Binding-site contacts:
Ligand atom P contacts residue ARG34 of chain 1.A at 3.6 Å.
Ligand atom CG contacts residue PHE56 of chain 1.A at 3.7 Å (hydrophobic).
Ligand atom O1P contacts residue SER44 of chain 1.A at 2.6 Å (h-bond).
Ligand atom CG contacts residue LEU68 of chain 1.A at 3.6 Å (hydrophobic).
Ligand atom O1P contacts residue SER36 of chain 1.A at 2.8 Å (h-bond).
Ligand atom ND2 contacts residue LYS57 of chain 1.A at 2.8 Å (salt-bridge).
Ligand atom OD1 contacts residue LYS57 of chain 1.A at 2.9 Å (salt-bridge).
Ligand atom CAH contacts residue LYS57 of chain 1.A at 3.0 Å.
Ligand atom OH contacts residue SER38 of chain 1.A at 3.7 Å.
Ligand atom CZ contacts residue ARG15 of chain 1.A at 3.6 Å.
Ligand atom CD2 contacts residue HIS55 of chain 1.A at 3.8 Å.
Ligand atom CD2 contacts residue LYS57 of chain 1.A at 3.6 Å.
Ligand atom CB contacts residue HIS55 of chain 1.A at 3.7 Å.
Ligand atom O3P contacts residue SER38 of chain 1.A at 2.9 Å (h-bond).
Ligand atom CA contacts residue TRP69 of chain 1.A at 3.4 Å (hydrophobic).
Ligand atom CD contacts residue GLN54 of chain 1.A at 3.7 Å.
Ligand atom CG contacts residue LYS57 of chain 1.A at 3.6 Å.
Ligand atom O contacts residue TRP69 of chain 1.A at 3.6 Å.
Ligand atom CA contacts residue HIS55 of chain 1.A at 3.3 Å.
Ligand atom P contacts residue SER36 of chain 1.A at 3.7 Å.
Ligand atom CB contacts residue PHE56 of chain 1.A at 3.3 Å (hydrophobic).
Ligand atom CE contacts residue IPA1 of chain 1.F at 3.7 Å.
Ligand atom O2P contacts residue ARG15 of chain 1.A at 3.0 Å (salt-bridge).
Ligand atom O1P contacts residue ARG34 of chain 1.A at 3.1 Å (salt-bridge).
Ligand atom O2P contacts residue ARG34 of chain 1.A at 2.6 Å (salt-bridge).
Ligand atom O3P contacts residue SER36 of chain 1.A at 3.7 Å.
Ligand atom CB contacts residue LEU68 of chain 1.A at 3.5 Å (hydrophobic).
Ligand atom OD1 contacts residue PHE56 of chain 1.A at 3.4 Å.
Ligand atom CG contacts residue GLN54 of chain 1.A at 3.5 Å.
Ligand atom CB contacts residue TRP69 of chain 1.A at 3.7 Å (hydrophobic).
Ligand atom P contacts residue SER38 of chain 1.A at 3.7 Å.
Ligand atom O contacts residue ARG15 of chain 1.A at 3.0 Å (salt-bridge).
Ligand atom CB contacts residue PHE56 of chain 1.A at 3.8 Å (hydrophobic).
Ligand atom CE2 contacts residue ARG15 of chain 1.A at 3.6 Å.
Ligand atom N contacts residue HIS55 of chain 1.A at 3.0 Å (h-bond).
Ligand atom ND2 contacts residue LEU68 of chain 1.A at 2.8 Å (h-bond).
Ligand atom CD contacts residue IPA1 of chain 1.F at 3.5 Å.
Ligand atom CD2 contacts residue PHE56 of chain 1.A at 3.7 Å (hydrophobic).
Ligand atom CG contacts residue HIS55 of chain 1.A at 3.7 Å.
Ligand atom C contacts residue HIS55 of chain 1.A at 3.7 Å.

Sequence of chain 1.A:
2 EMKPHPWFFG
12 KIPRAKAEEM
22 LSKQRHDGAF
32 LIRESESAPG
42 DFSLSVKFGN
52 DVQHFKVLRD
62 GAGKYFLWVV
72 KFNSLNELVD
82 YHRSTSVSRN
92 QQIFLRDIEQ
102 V

A protein and the small-molecule ligand that binds it are described below.
Small molecule (SMILES): CC(=O)N[C@@H](Cc1ccc(OP(=O)(O)O)cc1)C(=O)NC1(C(=O)N[C@@H](CC(N)=O)C(=O)NCCCC(C)C)CCCCC1